Sequence of chain 6.C:
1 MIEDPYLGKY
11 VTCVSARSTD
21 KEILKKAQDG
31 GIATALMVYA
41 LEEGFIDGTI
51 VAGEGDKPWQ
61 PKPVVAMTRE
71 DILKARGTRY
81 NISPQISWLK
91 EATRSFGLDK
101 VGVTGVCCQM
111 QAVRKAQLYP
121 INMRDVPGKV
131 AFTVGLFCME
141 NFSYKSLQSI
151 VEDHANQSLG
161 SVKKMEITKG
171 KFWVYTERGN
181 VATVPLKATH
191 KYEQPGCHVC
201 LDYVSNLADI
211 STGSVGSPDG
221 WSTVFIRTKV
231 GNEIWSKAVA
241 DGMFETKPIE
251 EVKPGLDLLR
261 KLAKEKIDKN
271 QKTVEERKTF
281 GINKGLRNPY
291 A

This protein binds this small molecule.
Small molecule (SMILES): C[C@@H](O)[C@@H](C)O

Binding-site contacts:
Ligand atom O6 contacts residue GLU54 of chain 6.C at 2.9 Å (salt-bridge).
Ligand atom C1 contacts residue GLU54 of chain 6.C at 3.9 Å.
Ligand atom O5 contacts residue GLU54 of chain 6.C at 3.8 Å.
Ligand atom O6 contacts residue TRP59 of chain 6.C at 3.9 Å.
Ligand atom C2 contacts residue GLU54 of chain 6.C at 4.1 Å.
Ligand atom C2 contacts residue ARG79 of chain 6.C at 3.5 Å.
Ligand atom C2 contacts residue TRP59 of chain 6.C at 4.1 Å (hydrophobic).
Ligand atom C1 contacts residue TRP59 of chain 6.C at 4.2 Å (hydrophobic).
Ligand atom C4 contacts residue TRP59 of chain 6.C at 3.8 Å (hydrophobic).
Ligand atom O5 contacts residue ARG79 of chain 6.C at 4.1 Å.
Ligand atom C1 contacts residue ARG79 of chain 6.C at 3.3 Å.
Ligand atom C3 contacts residue GLU54 of chain 6.C at 3.7 Å.
Ligand atom O5 contacts residue ARG76 of chain 6.C at 4.2 Å.
Ligand atom C3 contacts residue TRP59 of chain 6.C at 3.7 Å (hydrophobic).
Ligand atom C4 contacts residue GLU54 of chain 6.C at 3.8 Å.